Sequence of chain 1.B:
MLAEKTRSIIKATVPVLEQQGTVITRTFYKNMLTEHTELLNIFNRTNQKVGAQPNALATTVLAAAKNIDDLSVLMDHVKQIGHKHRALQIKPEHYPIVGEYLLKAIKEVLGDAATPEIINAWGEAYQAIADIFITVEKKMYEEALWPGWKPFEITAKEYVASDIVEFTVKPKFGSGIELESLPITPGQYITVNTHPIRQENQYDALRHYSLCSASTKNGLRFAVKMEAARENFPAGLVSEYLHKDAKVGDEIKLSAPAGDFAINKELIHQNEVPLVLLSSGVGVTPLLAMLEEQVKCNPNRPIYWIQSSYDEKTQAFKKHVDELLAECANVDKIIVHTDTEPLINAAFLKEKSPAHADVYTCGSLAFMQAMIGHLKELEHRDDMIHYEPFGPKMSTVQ

Binding-site contacts:
Ligand atom C19 contacts residue TYR29 of chain 1.B at 3.2 Å (hydrophobic).
Ligand atom C21 contacts residue PHE28 of chain 1.B at 3.4 Å (hydrophobic).
Ligand atom CL8 contacts residue LEU102 of chain 1.B at 3.5 Å.
Ligand atom C16 contacts residue LEU57 of chain 1.B at 4.1 Å (hydrophobic).
Ligand atom C16 contacts residue LEU102 of chain 1.B at 4.0 Å (hydrophobic).
Ligand atom C8 contacts residue THR60 of chain 1.B at 4.1 Å.
Ligand atom N19 contacts residue HEM1 of chain 1.H at 2.0 Å.
Ligand atom N1 contacts residue HEM1 of chain 1.H at 4.1 Å.
Ligand atom C6 contacts residue HEM1 of chain 1.H at 3.0 Å.
Ligand atom CL2 contacts residue LEU102 of chain 1.B at 3.9 Å.
Ligand atom CL8 contacts residue LEU57 of chain 1.B at 3.8 Å.
Ligand atom C15 contacts residue PHE28 of chain 1.B at 4.1 Å (hydrophobic).
Ligand atom C10 contacts residue HEM1 of chain 1.H at 3.6 Å.
Ligand atom C7 contacts residue GLN53 of chain 1.B at 3.7 Å.
Ligand atom C15 contacts residue LEU57 of chain 1.B at 4.0 Å (hydrophobic).
Ligand atom C3 contacts residue PHE43 of chain 1.B at 3.8 Å (hydrophobic).
Ligand atom C3 contacts residue HEM1 of chain 1.H at 2.9 Å.
Ligand atom CL4 contacts residue TYR29 of chain 1.B at 3.6 Å.
Ligand atom C9 contacts residue TYR126 of chain 1.B at 3.8 Å (hydrophobic).
Ligand atom CL4 contacts residue ALA56 of chain 1.B at 4.0 Å.
Ligand atom CL8 contacts residue THR25 of chain 1.B at 4.0 Å.
Ligand atom N1 contacts residue PHE43 of chain 1.B at 3.8 Å.
Ligand atom C9 contacts residue HEM1 of chain 1.H at 3.9 Å.
Ligand atom C17 contacts residue PHE28 of chain 1.B at 3.4 Å (hydrophobic).
Ligand atom CL4 contacts residue THR25 of chain 1.B at 4.0 Å.
Ligand atom C20 contacts residue TYR29 of chain 1.B at 3.9 Å (hydrophobic).
Ligand atom C15 contacts residue THR25 of chain 1.B at 3.7 Å.
Ligand atom C5 contacts residue PHE28 of chain 1.B at 3.9 Å (hydrophobic).
Ligand atom CL2 contacts residue VAL61 of chain 1.B at 4.0 Å.
Ligand atom N1 contacts residue TYR29 of chain 1.B at 3.6 Å (h-bond).
Ligand atom C7 contacts residue TYR29 of chain 1.B at 3.3 Å (hydrophobic).
Ligand atom C13 contacts residue VAL61 of chain 1.B at 3.7 Å (hydrophobic).
Ligand atom C1 contacts residue HEM1 of chain 1.H at 4.0 Å.
Ligand atom CL2 contacts residue TYR126 of chain 1.B at 4.1 Å.
Ligand atom C16 contacts residue PHE28 of chain 1.B at 3.6 Å (hydrophobic).
Ligand atom CL8 contacts residue PHE28 of chain 1.B at 3.6 Å.
Ligand atom C19 contacts residue PHE28 of chain 1.B at 3.8 Å (hydrophobic).
Ligand atom CL8 contacts residue ILE24 of chain 1.B at 3.5 Å.
Ligand atom C2 contacts residue THR60 of chain 1.B at 3.5 Å.
Ligand atom C17 contacts residue LEU102 of chain 1.B at 3.7 Å (hydrophobic).

This small molecule binds to this protein.
Small molecule (SMILES): Clc1ccc(COC(Cn2ccnc2)c2ccc(Cl)cc2Cl)cc1